Binding-site contacts:
Ligand atom N19 contacts residue GLU97 of chain 1.A at 2.9 Å (salt-bridge).
Ligand atom C5 contacts residue ASP161 of chain 1.A at 3.5 Å.
Ligand atom N17 contacts residue LEU150 of chain 1.A at 4.0 Å.
Ligand atom C6 contacts residue ASP161 of chain 1.A at 3.8 Å.
Ligand atom C14 contacts residue ALA49 of chain 1.A at 3.6 Å (hydrophobic).
Ligand atom C22 contacts residue ALA147 of chain 1.A at 3.6 Å (hydrophobic).
Ligand atom C22 contacts residue ASN148 of chain 1.A at 3.7 Å.
Ligand atom C3 contacts residue MET96 of chain 1.A at 3.7 Å (hydrophobic).
Ligand atom C5 contacts residue MET96 of chain 1.A at 3.5 Å (hydrophobic).
Ligand atom O26 contacts residue SER30 of chain 1.A at 3.4 Å (h-bond).
Ligand atom N19 contacts residue ALA49 of chain 1.A at 3.0 Å.
Ligand atom C21 contacts residue ALA147 of chain 1.A at 3.5 Å (hydrophobic).
Ligand atom C11 contacts residue LEU150 of chain 1.A at 3.8 Å (hydrophobic).
Ligand atom C6 contacts residue GLU69 of chain 1.A at 3.5 Å.
Ligand atom N13 contacts residue MET96 of chain 1.A at 3.3 Å.
Ligand atom C25 contacts residue VAL36 of chain 1.A at 3.8 Å (hydrophobic).
Ligand atom C2 contacts residue VAL36 of chain 1.A at 3.9 Å (hydrophobic).
Ligand atom N15 contacts residue TYR98 of chain 1.A at 3.9 Å.
Ligand atom O7 contacts residue MET73 of chain 1.A at 3.9 Å.
Ligand atom C8 contacts residue MET96 of chain 1.A at 3.9 Å (hydrophobic).
Ligand atom O7 contacts residue GLU69 of chain 1.A at 3.7 Å.
Ligand atom C4 contacts residue SER160 of chain 1.A at 3.7 Å.
Ligand atom N13 contacts residue LEU150 of chain 1.A at 3.6 Å.
Ligand atom N15 contacts residue ALA49 of chain 1.A at 4.0 Å.
Ligand atom N18 contacts residue TYR98 of chain 1.A at 3.4 Å.
Ligand atom C12 contacts residue LEU150 of chain 1.A at 3.5 Å (hydrophobic).
Ligand atom N18 contacts residue MET99 of chain 1.A at 2.9 Å (h-bond).
Ligand atom C16 contacts residue MET99 of chain 1.A at 3.8 Å (hydrophobic).
Ligand atom O26 contacts residue GLY29 of chain 1.A at 3.8 Å.
Ligand atom O7 contacts residue ASP161 of chain 1.A at 3.0 Å (salt-bridge).
Ligand atom C1 contacts residue LYS51 of chain 1.A at 3.4 Å.
Ligand atom C6 contacts residue LYS51 of chain 1.A at 3.9 Å.
Ligand atom N19 contacts residue MET96 of chain 1.A at 3.6 Å.
Ligand atom C4 contacts residue ASP161 of chain 1.A at 3.9 Å.
Ligand atom C4 contacts residue MET96 of chain 1.A at 3.3 Å (hydrophobic).
Ligand atom O7 contacts residue MET96 of chain 1.A at 3.5 Å (h-bond).
Ligand atom N15 contacts residue MET99 of chain 1.A at 3.6 Å.
Ligand atom C14 contacts residue LEU150 of chain 1.A at 3.9 Å (hydrophobic).
Ligand atom N18 contacts residue GLY102 of chain 1.A at 3.9 Å.
Ligand atom N10 contacts residue LEU150 of chain 1.A at 3.9 Å.

Sequence of chain 1.A:
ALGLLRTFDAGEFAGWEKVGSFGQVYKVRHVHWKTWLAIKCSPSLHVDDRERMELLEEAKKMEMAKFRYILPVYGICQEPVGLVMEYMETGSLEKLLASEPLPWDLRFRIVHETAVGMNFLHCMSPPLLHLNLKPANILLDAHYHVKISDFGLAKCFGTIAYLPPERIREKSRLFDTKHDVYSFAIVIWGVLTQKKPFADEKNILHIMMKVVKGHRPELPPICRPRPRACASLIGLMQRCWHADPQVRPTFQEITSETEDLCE

This protein binds this small molecule.
Small molecule (SMILES): Nc1nc(N)c2nc(-c3cccc(O)c3)c(-c3cccc(O)c3)nc2n1